Sequence of chain 1.A:
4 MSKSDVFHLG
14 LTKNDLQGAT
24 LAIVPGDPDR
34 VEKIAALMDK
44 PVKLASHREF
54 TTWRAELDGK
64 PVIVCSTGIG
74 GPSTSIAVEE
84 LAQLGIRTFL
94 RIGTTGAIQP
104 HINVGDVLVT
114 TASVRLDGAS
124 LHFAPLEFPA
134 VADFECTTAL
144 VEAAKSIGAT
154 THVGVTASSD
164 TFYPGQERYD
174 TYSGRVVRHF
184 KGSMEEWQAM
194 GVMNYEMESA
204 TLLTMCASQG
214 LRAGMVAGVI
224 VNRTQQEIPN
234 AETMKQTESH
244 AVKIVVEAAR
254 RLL

Sequence of chain 1.B:
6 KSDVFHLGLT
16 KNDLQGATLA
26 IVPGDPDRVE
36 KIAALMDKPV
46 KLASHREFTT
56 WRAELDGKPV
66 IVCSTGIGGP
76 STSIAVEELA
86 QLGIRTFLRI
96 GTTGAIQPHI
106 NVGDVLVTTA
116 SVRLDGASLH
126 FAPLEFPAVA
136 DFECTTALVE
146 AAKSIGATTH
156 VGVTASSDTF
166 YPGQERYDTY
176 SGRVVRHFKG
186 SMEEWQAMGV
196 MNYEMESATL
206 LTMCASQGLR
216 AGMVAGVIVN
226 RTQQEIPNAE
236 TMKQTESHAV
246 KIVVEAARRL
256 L

Binding-site contacts:
Ligand atom CAI contacts residue THR98 of chain 1.B at 3.8 Å.
Ligand atom CAQ contacts residue THR98 of chain 1.B at 3.7 Å.
Ligand atom NAN contacts residue GLN169 of chain 1.B at 2.7 Å (h-bond).
Ligand atom OAA contacts residue GLY99 of chain 1.B at 3.6 Å.
Ligand atom NAN contacts residue PHE165 of chain 1.B at 3.6 Å.
Ligand atom OAB contacts residue GLU199 of chain 1.B at 3.3 Å.
Ligand atom CZ contacts residue PHE10 of chain 1.A at 3.5 Å (hydrophobic).
Ligand atom CE1 contacts residue ARG171 of chain 1.B at 3.9 Å.
Ligand atom CZ contacts residue PHE165 of chain 1.B at 3.7 Å (hydrophobic).
Ligand atom CAJ contacts residue HIS11 of chain 1.A at 3.5 Å.
Ligand atom OAO contacts residue THR97 of chain 1.B at 3.1 Å (h-bond).
Ligand atom CAM contacts residue PO41 of chain 1.J at 3.8 Å.
Ligand atom OAC contacts residue HIS11 of chain 1.A at 2.6 Å (h-bond).
Ligand atom CAR contacts residue GLY99 of chain 1.B at 3.6 Å.
Ligand atom OAO contacts residue PO41 of chain 1.J at 3.4 Å (h-bond).
Ligand atom OAB contacts residue GLN169 of chain 1.B at 2.7 Å (h-bond).
Ligand atom CAS contacts residue GLU199 of chain 1.B at 3.9 Å.
Ligand atom CD1 contacts residue ARG171 of chain 1.B at 3.5 Å.
Ligand atom CAR contacts residue GLN169 of chain 1.B at 3.6 Å.
Ligand atom CAS contacts residue PHE165 of chain 1.B at 3.9 Å (hydrophobic).
Ligand atom CAL contacts residue ILE223 of chain 1.B at 3.7 Å (hydrophobic).
Ligand atom CAQ contacts residue GLY99 of chain 1.B at 3.5 Å.
Ligand atom OAB contacts residue TYR198 of chain 1.B at 3.7 Å.
Ligand atom OAA contacts residue ARG171 of chain 1.B at 2.9 Å (salt-bridge).
Ligand atom OAC contacts residue PHE165 of chain 1.B at 3.7 Å.
Ligand atom CE2 contacts residue PHE165 of chain 1.B at 3.8 Å (hydrophobic).
Ligand atom NAN contacts residue TYR198 of chain 1.B at 3.7 Å.
Ligand atom OAB contacts residue MET200 of chain 1.B at 3.4 Å.
Ligand atom CE1 contacts residue GLU230 of chain 1.B at 3.7 Å.
Ligand atom NAT contacts residue THR97 of chain 1.B at 3.8 Å.
Ligand atom CD1 contacts residue VAL224 of chain 1.B at 3.8 Å (hydrophobic).
Ligand atom CD2 contacts residue ILE223 of chain 1.B at 3.7 Å (hydrophobic).
Ligand atom CAL contacts residue THR98 of chain 1.B at 3.7 Å.
Ligand atom CE1 contacts residue PRO232 of chain 1.B at 3.8 Å (hydrophobic).
Ligand atom CAS contacts residue TYR198 of chain 1.B at 3.5 Å (hydrophobic).
Ligand atom CAS contacts residue GLN169 of chain 1.B at 3.5 Å.
Ligand atom CAR contacts residue PHE165 of chain 1.B at 3.6 Å (hydrophobic).
Ligand atom CAM contacts residue THR97 of chain 1.B at 3.3 Å.
Ligand atom CE1 contacts residue PHE165 of chain 1.B at 3.7 Å (hydrophobic).
Ligand atom OAA contacts residue GLN169 of chain 1.B at 3.6 Å (h-bond).

The small molecule below binds the protein below.
Small molecule (SMILES): O=c1[nH]c(=O)n(COCCO)cc1Cc1ccccc1